Binding-site contacts:
Ligand atom C3 contacts residue LEU45 of chain 1.B at 3.8 Å (hydrophobic).
Ligand atom S10 contacts residue CYS218 of chain 1.B at 3.9 Å.
Ligand atom C17 contacts residue TRP82 of chain 1.B at 4.0 Å (hydrophobic).
Ligand atom C24 contacts residue PHE105 of chain 1.B at 3.9 Å (hydrophobic).
Ligand atom O23 contacts residue MET86 of chain 1.B at 3.8 Å.
Ligand atom O11 contacts residue CYS218 of chain 1.B at 3.4 Å (h-bond).
Ligand atom C21 contacts residue MET128 of chain 1.B at 4.0 Å (hydrophobic).
Ligand atom C4 contacts residue LEU45 of chain 1.B at 4.0 Å (hydrophobic).
Ligand atom C12 contacts residue CYS218 of chain 1.B at 4.1 Å (hydrophobic).
Ligand atom O11 contacts residue PHE232 of chain 1.B at 3.1 Å.
Ligand atom C14 contacts residue MET83 of chain 1.B at 3.6 Å (hydrophobic).
Ligand atom C17 contacts residue MET83 of chain 1.B at 3.9 Å (hydrophobic).
Ligand atom O13 contacts residue TYR217 of chain 1.B at 3.1 Å.
Ligand atom N22 contacts residue VAL87 of chain 1.B at 4.0 Å.
Ligand atom C1 contacts residue MET128 of chain 1.B at 4.0 Å (hydrophobic).
Ligand atom C26 contacts residue GLN52 of chain 1.B at 4.0 Å.
Ligand atom N8 contacts residue ASN46 of chain 1.B at 2.9 Å (h-bond).
Ligand atom C7 contacts residue ASN46 of chain 1.B at 3.6 Å.
Ligand atom C19 contacts residue ASN46 of chain 1.B at 3.5 Å.
Ligand atom O23 contacts residue GLN52 of chain 1.B at 4.0 Å.
Ligand atom N16 contacts residue MET83 of chain 1.B at 3.3 Å (h-bond).
Ligand atom C9 contacts residue LEU42 of chain 1.B at 3.2 Å (hydrophobic).
Ligand atom C5 contacts residue ASN46 of chain 1.B at 4.0 Å.
Ligand atom C9 contacts residue LEU45 of chain 1.B at 3.6 Å (hydrophobic).
Ligand atom C19 contacts residue MET236 of chain 1.B at 3.3 Å (hydrophobic).
Ligand atom C25 contacts residue VAL87 of chain 1.B at 3.9 Å (hydrophobic).
Ligand atom C18 contacts residue LEU124 of chain 1.B at 4.0 Å (hydrophobic).
Ligand atom C26 contacts residue PHE105 of chain 1.B at 4.0 Å (hydrophobic).
Ligand atom C26 contacts residue LEU45 of chain 1.B at 3.7 Å (hydrophobic).
Ligand atom O13 contacts residue CYS218 of chain 1.B at 3.6 Å.
Ligand atom O13 contacts residue THR221 of chain 1.B at 4.0 Å.
Ligand atom N22 contacts residue LEU90 of chain 1.B at 3.8 Å.
Ligand atom N16 contacts residue TRP82 of chain 1.B at 3.6 Å.
Ligand atom C25 contacts residue MET128 of chain 1.B at 3.2 Å (hydrophobic).
Ligand atom C19 contacts residue TRP82 of chain 1.B at 3.8 Å (hydrophobic).
Ligand atom C9 contacts residue ASN46 of chain 1.B at 3.3 Å.
Ligand atom N22 contacts residue MET86 of chain 1.B at 3.4 Å (h-bond).
Ligand atom C4 contacts residue ASN46 of chain 1.B at 3.4 Å.
Ligand atom O11 contacts residue ASN46 of chain 1.B at 4.0 Å.
Ligand atom O15 contacts residue MET83 of chain 1.B at 2.9 Å (h-bond).

Sequence of chain 1.B:
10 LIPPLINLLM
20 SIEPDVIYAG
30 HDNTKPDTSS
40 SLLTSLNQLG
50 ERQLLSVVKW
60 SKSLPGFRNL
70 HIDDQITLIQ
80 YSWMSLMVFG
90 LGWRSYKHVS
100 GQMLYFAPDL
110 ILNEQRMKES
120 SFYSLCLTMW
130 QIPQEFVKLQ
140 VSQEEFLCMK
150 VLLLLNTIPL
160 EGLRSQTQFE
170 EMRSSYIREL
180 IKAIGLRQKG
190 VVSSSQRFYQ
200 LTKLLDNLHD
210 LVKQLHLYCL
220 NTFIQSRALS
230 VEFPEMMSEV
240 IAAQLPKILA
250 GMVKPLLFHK

A small-molecule ligand and the protein it binds are described below.
Small molecule (SMILES): Cc1noc(C)c1-c1ccc([C@@H](C)NS(=O)(=O)c2c(C)noc2C)cc1